Binding-site contacts:
Ligand atom C3 contacts residue GLN79 of chain 1.H at 3.8 Å.
Ligand atom O3 contacts residue GLN79 of chain 1.H at 3.5 Å (h-bond).
Ligand atom O5 contacts residue TRP67 of chain 1.H at 3.2 Å.
Ligand atom C5 contacts residue TRP67 of chain 1.H at 3.6 Å (hydrophobic).
Ligand atom O2 contacts residue TRP33 of chain 1.H at 3.8 Å.
Ligand atom C2 contacts residue ASN84 of chain 1.H at 3.2 Å.
Ligand atom C2 contacts residue THR82 of chain 1.H at 3.6 Å.
Ligand atom O2 contacts residue ASN84 of chain 1.H at 2.7 Å (h-bond).
Ligand atom C2 contacts residue TRP33 of chain 1.H at 3.8 Å (hydrophobic).
Ligand atom O3 contacts residue TRP33 of chain 1.H at 3.8 Å.
Ligand atom O4 contacts residue LYS36 of chain 1.H at 3.6 Å.
Ligand atom C1 contacts residue TRP67 of chain 1.H at 3.9 Å (hydrophobic).
Ligand atom C3 contacts residue ASN84 of chain 1.H at 3.9 Å.
Ligand atom O3 contacts residue SER78 of chain 1.H at 3.1 Å.
Ligand atom O2 contacts residue SER78 of chain 1.H at 3.6 Å.
Ligand atom C3 contacts residue THR82 of chain 1.H at 3.4 Å.
Ligand atom C2 contacts residue TRP67 of chain 1.H at 3.8 Å (hydrophobic).
Ligand atom C4 contacts residue TRP67 of chain 1.H at 3.8 Å (hydrophobic).
Ligand atom O2 contacts residue THR82 of chain 1.H at 2.9 Å (h-bond).
Ligand atom C5 contacts residue TRP33 of chain 1.H at 4.0 Å (hydrophobic).
Ligand atom C6 contacts residue SER27 of chain 1.H at 3.6 Å.
Ligand atom O3 contacts residue ASN84 of chain 1.H at 2.8 Å (h-bond).
Ligand atom O3 contacts residue LYS60 of chain 1.H at 2.8 Å (salt-bridge).
Ligand atom O4 contacts residue LEU80 of chain 1.H at 3.7 Å.
Ligand atom O2 contacts residue LYS60 of chain 1.H at 3.7 Å.
Ligand atom C5 contacts residue LEU80 of chain 1.H at 4.0 Å (hydrophobic).
Ligand atom O4 contacts residue THR82 of chain 1.H at 3.8 Å.
Ligand atom O3 contacts residue THR82 of chain 1.H at 3.5 Å (h-bond).
Ligand atom O2 contacts residue GLN79 of chain 1.H at 3.2 Å (h-bond).
Ligand atom O6 contacts residue TRP33 of chain 1.H at 2.8 Å (h-bond).
Ligand atom O3 contacts residue TRP67 of chain 1.H at 3.6 Å.
Ligand atom O6 contacts residue THR35 of chain 1.H at 3.6 Å.
Ligand atom C6 contacts residue TRP33 of chain 1.H at 3.6 Å (hydrophobic).
Ligand atom O6 contacts residue SER34 of chain 1.H at 3.9 Å.
Ligand atom O4 contacts residue TRP67 of chain 1.H at 3.6 Å.
Ligand atom O6 contacts residue SER27 of chain 1.H at 3.8 Å.
Ligand atom O5 contacts residue TRP33 of chain 1.H at 3.1 Å (h-bond).
Ligand atom C1 contacts residue TRP33 of chain 1.H at 3.6 Å (hydrophobic).
Ligand atom C6 contacts residue TRP67 of chain 1.H at 3.3 Å (hydrophobic).
Ligand atom C4 contacts residue TRP33 of chain 1.H at 3.9 Å (hydrophobic).

Sequence of chain 1.H:
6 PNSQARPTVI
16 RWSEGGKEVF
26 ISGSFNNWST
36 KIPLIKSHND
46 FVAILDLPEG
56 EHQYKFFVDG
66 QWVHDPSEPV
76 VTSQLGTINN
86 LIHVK

A small-molecule ligand and the protein it binds are described below.
Small molecule (SMILES): OC[C@H]1O[C@H](OC[C@H]2O[C@@H]3O[C@H]4[C@H](O)[C@@H](O)[C@@H](O[C@H]5[C@H](O)[C@@H](O)[C@@H](O[C@H]6[C@H](O)[C@@H](O)[C@@H](O[C@H]7[C@H](O)[C@@H](O)[C@@H](O[C@H]8[C@H](O)[C@@H](O)[C@@H](O[C@H]9[C@H](O)[C@@H](O)[C@@H](O[C@H]2[C@H](O)[C@H]3O)O[C@@H]9CO)O[C@@H]8CO)O[C@@H]7CO)O[C@@H]6CO)O[C@@H]5CO)O[C@@H]4CO)[C@H](O)[C@@H](O)[C@@H]1O